A protein and the small-molecule ligand that binds it are described below.
Small molecule (SMILES): CC(=O)N[C@@H]1[C@@H](O)[C@H](O)[C@@H](CO)O[C@H]1O

Binding-site contacts:
Ligand atom C7 contacts residue SER255 of chain 1.B at 3.9 Å.
Ligand atom N2 contacts residue SER255 of chain 1.B at 3.4 Å (h-bond).
Ligand atom C1 contacts residue SER255 of chain 1.B at 4.1 Å.
Ligand atom C5 contacts residue SER256 of chain 1.B at 4.0 Å.
Ligand atom C2 contacts residue SER255 of chain 1.B at 4.2 Å.
Ligand atom C3 contacts residue ASN253 of chain 1.B at 3.9 Å.
Ligand atom C8 contacts residue SER255 of chain 1.B at 3.8 Å.
Ligand atom C4 contacts residue ASN253 of chain 1.B at 4.3 Å.
Ligand atom N2 contacts residue ASN253 of chain 1.B at 3.1 Å (h-bond).
Ligand atom C5 contacts residue ASN253 of chain 1.B at 3.7 Å.
Ligand atom O5 contacts residue ASN253 of chain 1.B at 2.3 Å (h-bond).
Ligand atom C1 contacts residue ASN253 of chain 1.B at 1.4 Å.
Ligand atom O5 contacts residue SER256 of chain 1.B at 3.6 Å.
Ligand atom C2 contacts residue ASN253 of chain 1.B at 2.6 Å.
Ligand atom O7 contacts residue ASN253 of chain 1.B at 3.4 Å (h-bond).
Ligand atom C7 contacts residue ASN253 of chain 1.B at 3.5 Å.
Ligand atom C1 contacts residue SER256 of chain 1.B at 3.4 Å.

Sequence of chain 1.B:
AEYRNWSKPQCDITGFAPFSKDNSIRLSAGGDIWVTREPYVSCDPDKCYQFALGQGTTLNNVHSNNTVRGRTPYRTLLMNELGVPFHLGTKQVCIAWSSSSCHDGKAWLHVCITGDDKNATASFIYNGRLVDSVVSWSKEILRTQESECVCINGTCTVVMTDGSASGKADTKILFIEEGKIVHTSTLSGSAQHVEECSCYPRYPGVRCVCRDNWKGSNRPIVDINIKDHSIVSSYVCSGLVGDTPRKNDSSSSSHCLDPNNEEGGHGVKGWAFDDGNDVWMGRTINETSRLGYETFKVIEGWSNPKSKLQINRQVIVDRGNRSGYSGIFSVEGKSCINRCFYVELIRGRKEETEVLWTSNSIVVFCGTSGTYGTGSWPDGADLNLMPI